A small-molecule ligand and the protein it binds are described below.
Small molecule (SMILES): CC(=O)N[C@@H]1[C@@H](O)[C@H](O)[C@@H](CO)O[C@H]1O

Binding-site contacts:
Ligand atom N2 contacts residue ASN156 of chain 1.B at 2.8 Å (h-bond).
Ligand atom C8 contacts residue GLU123 of chain 1.B at 3.7 Å.
Ligand atom C8 contacts residue ASN156 of chain 1.B at 4.3 Å.
Ligand atom C1 contacts residue ASN156 of chain 1.B at 1.4 Å.
Ligand atom C4 contacts residue ASN156 of chain 1.B at 4.3 Å.
Ligand atom O7 contacts residue GLU123 of chain 1.B at 4.1 Å.
Ligand atom C3 contacts residue ASN156 of chain 1.B at 3.8 Å.
Ligand atom C7 contacts residue ASN156 of chain 1.B at 3.2 Å.
Ligand atom O5 contacts residue ASN156 of chain 1.B at 2.5 Å (h-bond).
Ligand atom C6 contacts residue ASN156 of chain 1.B at 4.5 Å.
Ligand atom C5 contacts residue ASN156 of chain 1.B at 3.7 Å.
Ligand atom C7 contacts residue GLU123 of chain 1.B at 4.0 Å.
Ligand atom C2 contacts residue ASN156 of chain 1.B at 2.5 Å.
Ligand atom O7 contacts residue ASN156 of chain 1.B at 3.3 Å (h-bond).

Sequence of chain 1.B:
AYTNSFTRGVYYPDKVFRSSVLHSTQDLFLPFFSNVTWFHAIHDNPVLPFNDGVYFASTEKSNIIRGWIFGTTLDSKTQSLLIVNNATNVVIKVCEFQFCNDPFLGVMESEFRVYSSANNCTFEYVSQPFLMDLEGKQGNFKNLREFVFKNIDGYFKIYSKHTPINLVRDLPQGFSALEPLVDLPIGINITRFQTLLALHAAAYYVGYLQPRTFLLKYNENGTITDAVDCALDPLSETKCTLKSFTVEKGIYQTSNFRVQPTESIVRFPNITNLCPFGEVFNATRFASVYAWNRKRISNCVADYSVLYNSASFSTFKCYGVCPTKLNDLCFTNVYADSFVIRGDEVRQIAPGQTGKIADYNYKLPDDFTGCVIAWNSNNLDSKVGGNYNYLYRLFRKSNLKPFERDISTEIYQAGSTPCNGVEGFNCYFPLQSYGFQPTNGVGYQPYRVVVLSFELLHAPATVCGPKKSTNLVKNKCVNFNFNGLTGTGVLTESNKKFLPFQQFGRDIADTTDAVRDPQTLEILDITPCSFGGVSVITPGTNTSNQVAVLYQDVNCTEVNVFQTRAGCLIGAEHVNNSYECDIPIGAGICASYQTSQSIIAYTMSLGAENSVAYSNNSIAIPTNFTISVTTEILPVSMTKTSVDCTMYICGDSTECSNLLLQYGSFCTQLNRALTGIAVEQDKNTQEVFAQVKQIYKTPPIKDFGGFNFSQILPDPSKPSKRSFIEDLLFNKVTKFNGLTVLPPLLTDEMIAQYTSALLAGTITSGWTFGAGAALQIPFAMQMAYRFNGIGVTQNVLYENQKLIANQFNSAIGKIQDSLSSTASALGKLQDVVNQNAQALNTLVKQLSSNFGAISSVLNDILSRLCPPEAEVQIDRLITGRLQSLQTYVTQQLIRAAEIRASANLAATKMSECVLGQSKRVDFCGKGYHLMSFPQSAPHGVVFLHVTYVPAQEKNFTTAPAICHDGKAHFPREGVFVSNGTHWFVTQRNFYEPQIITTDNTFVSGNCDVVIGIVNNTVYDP